Sequence of chain 1.F:
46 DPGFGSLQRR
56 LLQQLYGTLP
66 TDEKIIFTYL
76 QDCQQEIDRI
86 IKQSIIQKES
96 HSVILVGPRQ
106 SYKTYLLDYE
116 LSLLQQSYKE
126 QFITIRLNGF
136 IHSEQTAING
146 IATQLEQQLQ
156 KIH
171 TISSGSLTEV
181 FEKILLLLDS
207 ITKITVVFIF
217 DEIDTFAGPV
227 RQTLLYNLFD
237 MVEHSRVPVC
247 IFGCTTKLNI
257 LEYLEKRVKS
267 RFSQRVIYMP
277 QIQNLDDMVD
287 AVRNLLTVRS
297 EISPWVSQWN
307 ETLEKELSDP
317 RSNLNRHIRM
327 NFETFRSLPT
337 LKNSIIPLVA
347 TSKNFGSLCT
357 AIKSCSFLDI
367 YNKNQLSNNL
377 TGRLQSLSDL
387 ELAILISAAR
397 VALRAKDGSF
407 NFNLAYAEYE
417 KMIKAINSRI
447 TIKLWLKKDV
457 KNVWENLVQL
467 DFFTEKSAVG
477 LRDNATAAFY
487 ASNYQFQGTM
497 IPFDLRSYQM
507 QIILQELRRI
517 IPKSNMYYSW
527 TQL

Binding-site contacts:
Ligand atom N6 contacts residue LYS158 of chain 1.E at 3.4 Å.
Ligand atom O2A contacts residue THR109 of chain 1.F at 2.5 Å (h-bond).
Ligand atom O1B contacts residue GLN105 of chain 1.F at 2.4 Å (h-bond).
Ligand atom O1A contacts residue TYR110 of chain 1.F at 3.7 Å.
Ligand atom O2G contacts residue THR109 of chain 1.F at 3.3 Å.
Ligand atom PB contacts residue LYS108 of chain 1.F at 3.4 Å.
Ligand atom PG contacts residue LYS108 of chain 1.F at 3.6 Å.
Ligand atom O2B contacts residue TYR107 of chain 1.F at 3.2 Å (h-bond).
Ligand atom O3B contacts residue LYS108 of chain 1.F at 2.6 Å (salt-bridge).
Ligand atom O2B contacts residue SER106 of chain 1.F at 2.6 Å (h-bond).
Ligand atom O3B contacts residue THR109 of chain 1.F at 3.7 Å.
Ligand atom O3' contacts residue LYS338 of chain 1.F at 2.5 Å (salt-bridge).
Ligand atom O1B contacts residue ARG104 of chain 1.F at 3.3 Å.
Ligand atom O1B contacts residue LYS108 of chain 1.F at 3.6 Å.
Ligand atom O1A contacts residue THR109 of chain 1.F at 2.8 Å (h-bond).
Ligand atom O4' contacts residue TYR110 of chain 1.F at 3.7 Å.
Ligand atom O1A contacts residue TYR107 of chain 1.F at 3.2 Å.
Ligand atom O2B contacts residue LYS108 of chain 1.F at 3.3 Å.
Ligand atom O5' contacts residue GLN105 of chain 1.F at 3.6 Å.
Ligand atom S1G contacts residue GLU218 of chain 1.F at 3.7 Å.
Ligand atom C2 contacts residue TYR61 of chain 1.F at 3.8 Å (hydrophobic).
Ligand atom N3 contacts residue TYR110 of chain 1.F at 3.2 Å.
Ligand atom O5' contacts residue TYR107 of chain 1.F at 3.2 Å (h-bond).
Ligand atom PB contacts residue GLN105 of chain 1.F at 3.3 Å.
Ligand atom PA contacts residue THR109 of chain 1.F at 3.2 Å.
Ligand atom O3' contacts residue TYR107 of chain 1.F at 3.3 Å.
Ligand atom S1G contacts residue ASP217 of chain 1.F at 3.4 Å (salt-bridge).
Ligand atom O5' contacts residue SER106 of chain 1.F at 3.6 Å.
Ligand atom C3' contacts residue LYS338 of chain 1.F at 3.5 Å.
Ligand atom O2' contacts residue LYS338 of chain 1.F at 3.5 Å (salt-bridge).
Ligand atom O3G contacts residue LYS151 of chain 1.E at 3.6 Å.
Ligand atom PB contacts residue SER106 of chain 1.F at 3.7 Å.
Ligand atom O2G contacts residue LYS151 of chain 1.E at 3.4 Å.
Ligand atom O1A contacts residue LYS108 of chain 1.F at 2.7 Å (salt-bridge).
Ligand atom O3G contacts residue ARG104 of chain 1.F at 3.3 Å.
Ligand atom PG contacts residue THR109 of chain 1.F at 3.7 Å.
Ligand atom C2 contacts residue TYR110 of chain 1.F at 3.7 Å (hydrophobic).
Ligand atom S1G contacts residue THR109 of chain 1.F at 3.6 Å.
Ligand atom O2B contacts residue GLN105 of chain 1.F at 3.4 Å (h-bond).
Ligand atom C5' contacts residue GLN105 of chain 1.F at 3.4 Å.

Sequence of chain 1.E:
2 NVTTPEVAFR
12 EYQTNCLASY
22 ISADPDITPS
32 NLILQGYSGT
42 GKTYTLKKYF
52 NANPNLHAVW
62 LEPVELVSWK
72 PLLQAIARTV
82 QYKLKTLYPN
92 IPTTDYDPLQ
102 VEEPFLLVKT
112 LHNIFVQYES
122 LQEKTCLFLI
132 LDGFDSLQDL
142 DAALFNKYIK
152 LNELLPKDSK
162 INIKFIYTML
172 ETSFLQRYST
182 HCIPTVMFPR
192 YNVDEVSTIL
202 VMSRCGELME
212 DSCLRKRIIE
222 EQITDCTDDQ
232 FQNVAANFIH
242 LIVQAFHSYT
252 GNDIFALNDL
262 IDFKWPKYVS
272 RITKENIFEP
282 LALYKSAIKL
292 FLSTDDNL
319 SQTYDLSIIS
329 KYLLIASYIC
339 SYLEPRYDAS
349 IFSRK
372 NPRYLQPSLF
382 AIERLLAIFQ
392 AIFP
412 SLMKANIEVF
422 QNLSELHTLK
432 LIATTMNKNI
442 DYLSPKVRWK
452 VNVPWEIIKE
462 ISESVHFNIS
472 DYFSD

The protein below binds the small molecule below.
Small molecule (SMILES): Nc1ncnc2c1ncn2[C@@H]1O[C@H](COP(=O)(O)OP(=O)(O)OP(O)(O)=S)[C@@H](O)[C@H]1O